Sequence of chain 1.D:
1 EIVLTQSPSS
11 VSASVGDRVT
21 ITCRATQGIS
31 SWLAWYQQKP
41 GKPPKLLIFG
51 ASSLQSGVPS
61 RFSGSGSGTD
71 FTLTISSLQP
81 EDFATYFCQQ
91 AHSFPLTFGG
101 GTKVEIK

The protein below binds the small molecule below.
Small molecule (SMILES): CC(=O)N[C@H]1[C@H](O[C@H]2[C@H](O)[C@@H](NC(C)=O)CO[C@@H]2CO)O[C@H](CO)[C@@H](O[C@@H]2O[C@H](CO[C@H]3O[C@H](CO)[C@@H](O)[C@H](O)[C@@H]3O)[C@@H](O)[C@H](O[C@H]3O[C@H](CO)[C@@H](O)[C@H](O)[C@@H]3O)[C@@H]2O)[C@@H]1O

Sequence of chain 1.A:
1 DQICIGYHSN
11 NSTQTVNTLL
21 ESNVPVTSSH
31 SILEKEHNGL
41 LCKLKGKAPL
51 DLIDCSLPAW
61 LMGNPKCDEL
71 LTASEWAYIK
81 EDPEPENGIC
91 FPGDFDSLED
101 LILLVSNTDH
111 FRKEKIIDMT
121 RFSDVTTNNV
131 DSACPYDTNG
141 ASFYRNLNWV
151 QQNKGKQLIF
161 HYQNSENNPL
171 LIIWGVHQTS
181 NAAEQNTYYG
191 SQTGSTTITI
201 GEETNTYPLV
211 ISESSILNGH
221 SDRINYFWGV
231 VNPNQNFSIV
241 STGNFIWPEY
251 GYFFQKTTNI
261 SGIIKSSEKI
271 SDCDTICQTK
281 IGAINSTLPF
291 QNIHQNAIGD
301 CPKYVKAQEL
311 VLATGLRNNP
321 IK

Binding-site contacts:
Ligand atom O5 contacts residue PHE59 of chain 1.B at 3.7 Å.
Ligand atom O5 contacts residue ASN259 of chain 1.A at 2.4 Å (h-bond).
Ligand atom O7 contacts residue LYS45 of chain 1.A at 3.0 Å (salt-bridge).
Ligand atom C1 contacts residue PHE59 of chain 1.B at 4.2 Å (hydrophobic).
Ligand atom C8 contacts residue LYS306 of chain 3.A at 4.0 Å.
Ligand atom C6 contacts residue THR57 of chain 1.B at 3.9 Å.
Ligand atom C1 contacts residue ASN259 of chain 1.A at 1.4 Å.
Ligand atom C3 contacts residue ASN259 of chain 1.A at 3.8 Å.
Ligand atom O2 contacts residue GLN308 of chain 3.A at 3.1 Å (h-bond).
Ligand atom O6 contacts residue PHE59 of chain 1.B at 4.5 Å.
Ligand atom O5 contacts residue GLN308 of chain 3.A at 3.8 Å.
Ligand atom C8 contacts residue ASN56 of chain 1.B at 4.2 Å.
Ligand atom C7 contacts residue ASN259 of chain 1.A at 3.6 Å.
Ligand atom C6 contacts residue PHE59 of chain 1.B at 4.1 Å (hydrophobic).
Ligand atom O7 contacts residue ASN259 of chain 1.A at 3.9 Å.
Ligand atom C7 contacts residue LYS45 of chain 1.A at 4.1 Å.
Ligand atom O3 contacts residue ASN56 of chain 1.B at 3.8 Å.
Ligand atom O6 contacts residue ASP300 of chain 1.A at 4.0 Å.
Ligand atom C8 contacts residue THR57 of chain 1.B at 3.8 Å.
Ligand atom N2 contacts residue ASN259 of chain 1.A at 2.8 Å (h-bond).
Ligand atom C4 contacts residue ASN259 of chain 1.A at 4.3 Å.
Ligand atom C5 contacts residue ASN259 of chain 1.A at 3.7 Å.
Ligand atom C8 contacts residue GLN58 of chain 1.B at 3.2 Å.
Ligand atom O3 contacts residue LYS45 of chain 1.A at 4.2 Å.
Ligand atom C2 contacts residue GLN308 of chain 3.A at 4.0 Å.
Ligand atom C2 contacts residue ASN259 of chain 1.A at 2.4 Å.
Ligand atom C1 contacts residue GLN308 of chain 3.A at 3.8 Å.
Ligand atom O6 contacts residue THR57 of chain 1.B at 4.2 Å.
Ligand atom O3 contacts residue ARG18 of chain 1.D at 3.4 Å (salt-bridge).
Ligand atom N2 contacts residue ASN56 of chain 1.B at 4.1 Å.

Sequence of chain 3.A:
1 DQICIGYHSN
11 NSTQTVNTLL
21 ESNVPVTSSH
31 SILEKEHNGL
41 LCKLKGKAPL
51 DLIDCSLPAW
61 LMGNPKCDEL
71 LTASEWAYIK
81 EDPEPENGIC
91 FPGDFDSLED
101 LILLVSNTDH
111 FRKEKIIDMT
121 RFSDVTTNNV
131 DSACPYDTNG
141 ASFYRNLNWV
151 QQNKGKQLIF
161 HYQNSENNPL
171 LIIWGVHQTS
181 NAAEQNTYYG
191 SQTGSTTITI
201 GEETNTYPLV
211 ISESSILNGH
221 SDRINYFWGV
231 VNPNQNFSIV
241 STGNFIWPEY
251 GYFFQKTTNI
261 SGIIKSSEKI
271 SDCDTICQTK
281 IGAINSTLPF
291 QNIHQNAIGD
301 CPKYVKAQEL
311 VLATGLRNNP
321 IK

Sequence of chain 1.B:
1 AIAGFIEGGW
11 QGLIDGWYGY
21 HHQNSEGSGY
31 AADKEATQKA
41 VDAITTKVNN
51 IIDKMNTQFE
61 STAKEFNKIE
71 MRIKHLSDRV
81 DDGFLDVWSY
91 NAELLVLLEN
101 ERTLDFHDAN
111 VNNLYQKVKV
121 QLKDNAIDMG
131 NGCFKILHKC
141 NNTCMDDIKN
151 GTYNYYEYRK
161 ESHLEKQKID